This small molecule binds to this protein.
Small molecule (SMILES): CC(=O)N[C@H]1[C@H](O[C@H]2[C@H](O)[C@@H](NC(C)=O)CO[C@@H]2CO)O[C@H](CO)[C@@H](O)[C@@H]1O

Sequence of chain 1.D:
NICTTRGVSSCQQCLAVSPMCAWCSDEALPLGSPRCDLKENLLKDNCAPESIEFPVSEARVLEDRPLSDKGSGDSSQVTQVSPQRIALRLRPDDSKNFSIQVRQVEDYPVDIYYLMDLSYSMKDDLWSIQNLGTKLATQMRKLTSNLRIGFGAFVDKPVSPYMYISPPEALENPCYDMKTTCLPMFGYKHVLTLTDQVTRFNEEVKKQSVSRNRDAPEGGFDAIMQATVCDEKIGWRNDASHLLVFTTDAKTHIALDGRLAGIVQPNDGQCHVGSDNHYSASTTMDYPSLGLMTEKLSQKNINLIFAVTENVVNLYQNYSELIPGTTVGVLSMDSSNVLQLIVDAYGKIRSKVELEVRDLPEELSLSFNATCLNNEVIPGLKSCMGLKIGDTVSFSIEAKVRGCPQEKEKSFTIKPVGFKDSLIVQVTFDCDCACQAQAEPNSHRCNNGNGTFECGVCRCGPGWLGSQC

Binding-site contacts:
Ligand atom C7 contacts residue SER398 of chain 1.D at 3.4 Å.
Ligand atom C6 contacts residue NAG1 of chain 1.IA at 3.2 Å.
Ligand atom C3 contacts residue ASN371 of chain 1.D at 3.5 Å.
Ligand atom O6 contacts residue NAG1 of chain 1.IA at 2.1 Å (h-bond).
Ligand atom C2 contacts residue ASN371 of chain 1.D at 2.1 Å.
Ligand atom C4 contacts residue ASN371 of chain 1.D at 4.0 Å.
Ligand atom N2 contacts residue ASN371 of chain 1.D at 2.8 Å (h-bond).
Ligand atom O5 contacts residue ASN371 of chain 1.D at 2.4 Å (h-bond).
Ligand atom C5 contacts residue NAG1 of chain 1.IA at 4.5 Å.
Ligand atom C8 contacts residue ASN371 of chain 1.D at 4.2 Å.
Ligand atom O5 contacts residue PRO381 of chain 1.D at 4.3 Å.
Ligand atom O3 contacts residue ASN371 of chain 1.D at 4.3 Å.
Ligand atom C8 contacts residue SER369 of chain 1.D at 4.2 Å.
Ligand atom O7 contacts residue ASN371 of chain 1.D at 3.3 Å (h-bond).
Ligand atom O3 contacts residue NAG1 of chain 1.IA at 4.1 Å.
Ligand atom C8 contacts residue ILE399 of chain 1.D at 3.8 Å (hydrophobic).
Ligand atom C5 contacts residue ASN371 of chain 1.D at 3.6 Å.
Ligand atom C8 contacts residue SER398 of chain 1.D at 3.4 Å.
Ligand atom O7 contacts residue SER398 of chain 1.D at 2.7 Å (h-bond).
Ligand atom C7 contacts residue ASN371 of chain 1.D at 3.3 Å.
Ligand atom C8 contacts residue GLU400 of chain 1.D at 3.9 Å.
Ligand atom C1 contacts residue ASN371 of chain 1.D at 1.4 Å.